Binding-site contacts:
Ligand atom C16 contacts residue TYR460 of chain 1.A at 2.7 Å (hydrophobic).
Ligand atom O82 contacts residue TYR460 of chain 1.A at 1.6 Å.
Ligand atom C22 contacts residue GLY461 of chain 1.A at 3.4 Å.
Ligand atom C85 contacts residue TYR209 of chain 1.A at 3.4 Å (hydrophobic).
Ligand atom C81 contacts residue TYR460 of chain 1.A at 1.1 Å (hydrophobic).
Ligand atom C85 contacts residue GLY208 of chain 1.A at 3.3 Å.
Ligand atom O84 contacts residue GLY208 of chain 1.A at 3.2 Å (h-bond).
Ligand atom O78 contacts residue GLN120 of chain 1.A at 2.5 Å (h-bond).
Ligand atom C14 contacts residue TYR460 of chain 1.A at 1.3 Å (hydrophobic).
Ligand atom C71 contacts residue TYR118 of chain 1.A at 3.1 Å (hydrophobic).
Ligand atom O42 contacts residue SER732 of chain 1.A at 3.0 Å (h-bond).
Ligand atom C20 contacts residue GLY461 of chain 1.A at 3.1 Å.
Ligand atom C80 contacts residue GLY461 of chain 1.A at 1.9 Å.
Ligand atom C41 contacts residue SER731 of chain 1.A at 3.4 Å.
Ligand atom C15 contacts residue TYR460 of chain 1.A at 2.5 Å (hydrophobic).
Ligand atom O72 contacts residue TYR118 of chain 1.A at 3.3 Å.
Ligand atom C83 contacts residue TYR460 of chain 1.A at 3.0 Å (hydrophobic).
Ligand atom O43 contacts residue SER732 of chain 1.A at 2.5 Å (h-bond).
Ligand atom C12 contacts residue TYR460 of chain 1.A at 2.6 Å (hydrophobic).
Ligand atom C18 contacts residue VAL459 of chain 1.A at 2.9 Å (hydrophobic).
Ligand atom C46 contacts residue SER732 of chain 1.A at 3.0 Å.
Ligand atom C02 contacts residue GLY208 of chain 1.A at 3.2 Å.
Ligand atom C80 contacts residue VAL459 of chain 1.A at 2.3 Å (hydrophobic).
Ligand atom C14 contacts residue GLY461 of chain 1.A at 3.2 Å.
Ligand atom C01 contacts residue GLY208 of chain 1.A at 2.2 Å.
Ligand atom C21 contacts residue GLY461 of chain 1.A at 3.1 Å.
Ligand atom C80 contacts residue TYR460 of chain 1.A at 2.0 Å (hydrophobic).
Ligand atom C13 contacts residue TYR460 of chain 1.A at 2.1 Å (hydrophobic).
Ligand atom C11 contacts residue TYR460 of chain 1.A at 3.4 Å (hydrophobic).
Ligand atom C08 contacts residue TYR460 of chain 1.A at 2.6 Å (hydrophobic).
Ligand atom O42 contacts residue SER731 of chain 1.A at 2.0 Å (h-bond).
Ligand atom C01 contacts residue LYS207 of chain 1.A at 3.2 Å.
Ligand atom C10 contacts residue TYR460 of chain 1.A at 2.6 Å (hydrophobic).
Ligand atom C04 contacts residue TYR460 of chain 1.A at 3.2 Å (hydrophobic).
Ligand atom O53 contacts residue SER732 of chain 1.A at 2.3 Å.
Ligand atom C07 contacts residue TYR460 of chain 1.A at 3.4 Å (hydrophobic).
Ligand atom C03 contacts residue GLY208 of chain 1.A at 2.8 Å.
Ligand atom C20 contacts residue TYR460 of chain 1.A at 2.9 Å (hydrophobic).
Ligand atom C17 contacts residue TYR119 of chain 1.A at 2.9 Å (hydrophobic).
Ligand atom C20 contacts residue VAL459 of chain 1.A at 3.4 Å (hydrophobic).

Sequence of chain 1.A:
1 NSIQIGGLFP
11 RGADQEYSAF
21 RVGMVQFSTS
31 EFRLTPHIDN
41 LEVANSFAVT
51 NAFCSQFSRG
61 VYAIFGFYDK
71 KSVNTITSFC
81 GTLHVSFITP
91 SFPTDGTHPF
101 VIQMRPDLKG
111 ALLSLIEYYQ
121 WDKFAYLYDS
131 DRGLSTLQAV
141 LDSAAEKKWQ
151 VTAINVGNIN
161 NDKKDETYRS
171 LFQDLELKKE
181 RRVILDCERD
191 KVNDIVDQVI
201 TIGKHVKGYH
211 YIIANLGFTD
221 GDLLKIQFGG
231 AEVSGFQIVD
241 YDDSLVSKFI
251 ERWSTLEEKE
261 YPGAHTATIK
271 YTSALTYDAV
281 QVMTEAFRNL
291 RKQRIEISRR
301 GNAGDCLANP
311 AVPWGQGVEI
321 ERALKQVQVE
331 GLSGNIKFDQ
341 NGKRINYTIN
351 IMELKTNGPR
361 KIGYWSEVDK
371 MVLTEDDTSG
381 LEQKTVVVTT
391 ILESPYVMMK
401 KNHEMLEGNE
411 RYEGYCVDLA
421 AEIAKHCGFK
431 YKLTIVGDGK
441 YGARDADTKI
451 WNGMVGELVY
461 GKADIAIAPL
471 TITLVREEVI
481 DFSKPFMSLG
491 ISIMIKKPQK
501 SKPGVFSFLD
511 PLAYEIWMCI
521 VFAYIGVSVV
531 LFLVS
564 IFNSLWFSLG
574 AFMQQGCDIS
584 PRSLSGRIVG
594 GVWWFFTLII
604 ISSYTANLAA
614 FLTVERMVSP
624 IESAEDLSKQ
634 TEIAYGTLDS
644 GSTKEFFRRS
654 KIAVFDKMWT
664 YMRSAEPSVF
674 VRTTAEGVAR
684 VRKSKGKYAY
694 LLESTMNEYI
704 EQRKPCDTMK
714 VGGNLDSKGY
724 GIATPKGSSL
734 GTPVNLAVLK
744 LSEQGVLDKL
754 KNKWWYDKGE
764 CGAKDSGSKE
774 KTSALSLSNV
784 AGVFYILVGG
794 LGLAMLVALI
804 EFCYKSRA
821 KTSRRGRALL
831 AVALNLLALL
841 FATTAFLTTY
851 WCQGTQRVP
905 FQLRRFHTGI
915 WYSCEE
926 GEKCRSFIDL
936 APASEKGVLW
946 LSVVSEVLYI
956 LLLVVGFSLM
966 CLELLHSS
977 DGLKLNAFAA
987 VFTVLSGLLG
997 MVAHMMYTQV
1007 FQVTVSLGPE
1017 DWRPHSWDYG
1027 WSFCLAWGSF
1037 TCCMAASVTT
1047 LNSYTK

The small molecule below binds the protein below.
Small molecule (SMILES): C[C@@H]1CC[C@@]2(OC1)O[C@H]1[C@@H](O)[C@H]3[C@@H]4CC[C@H]5C[C@@H](O[C@@H]6O[C@H](CO)[C@H](O[C@@H]7O[C@H](CO)[C@@H](O)[C@H](O[C@@H]8OC[C@@H](O)[C@H](O)[C@H]8O)[C@H]7O[C@@H]7O[C@H](CO)[C@H](O)[C@H](O[C@@H]8O[C@H](CO)[C@@H](O)[C@H](O)[C@H]8O)[C@H]7O)[C@H](O)[C@H]6O)[C@H](O)C[C@]5(C)[C@H]4CC[C@]3(C)[C@H]1[C@@H]2C